Binding-site contacts:
Ligand atom C21 contacts residue LYS103 of chain 1.A at 3.3 Å.
Ligand atom O11 contacts residue LYS101 of chain 1.A at 3.5 Å (salt-bridge).
Ligand atom C9 contacts residue LYS101 of chain 1.A at 3.5 Å.
Ligand atom C11 contacts residue LYS101 of chain 1.A at 3.6 Å.
Ligand atom C20 contacts residue PRO236 of chain 1.A at 3.6 Å (hydrophobic).
Ligand atom C1 contacts residue TYR188 of chain 1.A at 3.9 Å (hydrophobic).
Ligand atom N10 contacts residue LYS103 of chain 1.A at 3.5 Å.
Ligand atom O9 contacts residue TYR318 of chain 1.A at 3.6 Å.
Ligand atom C18 contacts residue LEU234 of chain 1.A at 3.9 Å (hydrophobic).
Ligand atom C9 contacts residue LEU100 of chain 1.A at 3.9 Å (hydrophobic).
Ligand atom C15 contacts residue VAL189 of chain 1.A at 3.7 Å (hydrophobic).
Ligand atom C13 contacts residue VAL106 of chain 1.A at 3.8 Å (hydrophobic).
Ligand atom C16 contacts residue TYR188 of chain 1.A at 3.9 Å (hydrophobic).
Ligand atom N10 contacts residue LEU100 of chain 1.A at 3.9 Å.
Ligand atom C18 contacts residue HIS235 of chain 1.A at 3.8 Å.
Ligand atom C21 contacts residue PRO236 of chain 1.A at 3.7 Å (hydrophobic).
Ligand atom C19 contacts residue PRO236 of chain 1.A at 3.7 Å (hydrophobic).
Ligand atom C24 contacts residue PRO225 of chain 1.A at 3.9 Å (hydrophobic).
Ligand atom C21 contacts residue VAL106 of chain 1.A at 3.8 Å (hydrophobic).
Ligand atom C2 contacts residue TYR188 of chain 1.A at 3.5 Å (hydrophobic).
Ligand atom O11 contacts residue LYS103 of chain 1.A at 3.4 Å.
Ligand atom C11 contacts residue LYS103 of chain 1.A at 3.5 Å.
Ligand atom O9 contacts residue LYS101 of chain 1.A at 3.4 Å (salt-bridge).
Ligand atom C24 contacts residue PRO236 of chain 1.A at 3.8 Å (hydrophobic).
Ligand atom C24 contacts residue PHE227 of chain 1.A at 3.7 Å (hydrophobic).
Ligand atom C16 contacts residue CYS181 of chain 1.A at 3.2 Å (hydrophobic).
Ligand atom C15 contacts residue TYR188 of chain 1.A at 3.3 Å (hydrophobic).
Ligand atom C4 contacts residue TRP229 of chain 1.A at 3.5 Å (hydrophobic).
Ligand atom C23 contacts residue PRO236 of chain 1.A at 3.8 Å (hydrophobic).
Ligand atom C15 contacts residue GLY190 of chain 1.A at 3.3 Å.
Ligand atom C22 contacts residue PRO236 of chain 1.A at 3.6 Å (hydrophobic).
Ligand atom N10 contacts residue LYS101 of chain 1.A at 2.7 Å (salt-bridge).
Ligand atom C3 contacts residue LEU234 of chain 1.A at 3.8 Å (hydrophobic).
Ligand atom C3 contacts residue TYR188 of chain 1.A at 3.7 Å (hydrophobic).
Ligand atom C22 contacts residue VAL106 of chain 1.A at 3.9 Å (hydrophobic).
Ligand atom N8 contacts residue LEU100 of chain 1.A at 3.8 Å.
Ligand atom C18 contacts residue PHE227 of chain 1.A at 3.8 Å (hydrophobic).
Ligand atom C15 contacts residue VAL106 of chain 1.A at 3.9 Å (hydrophobic).
Ligand atom O17 contacts residue TYR318 of chain 1.A at 3.7 Å.
Ligand atom C20 contacts residue VAL106 of chain 1.A at 3.5 Å (hydrophobic).

A small-molecule ligand and the protein it binds are described below.
Small molecule (SMILES): CC(C)c1c(Cc2ccccc2)n(COCc2ccccc2)c(=O)[nH]c1=O

Sequence of chain 1.A:
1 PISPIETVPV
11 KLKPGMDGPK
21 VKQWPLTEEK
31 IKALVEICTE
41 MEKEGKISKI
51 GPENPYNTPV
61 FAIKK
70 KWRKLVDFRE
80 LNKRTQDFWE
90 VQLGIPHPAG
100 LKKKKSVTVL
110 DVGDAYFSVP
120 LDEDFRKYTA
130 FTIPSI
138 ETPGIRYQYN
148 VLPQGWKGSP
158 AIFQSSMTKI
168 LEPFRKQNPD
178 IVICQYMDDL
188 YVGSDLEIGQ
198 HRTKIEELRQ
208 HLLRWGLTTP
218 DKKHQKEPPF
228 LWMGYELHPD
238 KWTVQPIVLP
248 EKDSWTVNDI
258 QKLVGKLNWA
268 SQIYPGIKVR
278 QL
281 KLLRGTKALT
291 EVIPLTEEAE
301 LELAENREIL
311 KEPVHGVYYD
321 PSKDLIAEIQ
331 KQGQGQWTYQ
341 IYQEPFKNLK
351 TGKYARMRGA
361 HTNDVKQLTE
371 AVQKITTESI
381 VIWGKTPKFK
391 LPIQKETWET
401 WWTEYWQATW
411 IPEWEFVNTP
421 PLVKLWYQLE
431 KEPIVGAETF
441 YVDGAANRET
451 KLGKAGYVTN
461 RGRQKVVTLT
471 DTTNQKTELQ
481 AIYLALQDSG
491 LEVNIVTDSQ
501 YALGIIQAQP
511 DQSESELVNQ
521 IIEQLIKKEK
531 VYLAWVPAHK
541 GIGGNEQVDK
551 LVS